Binding-site contacts:
Ligand atom C5 contacts residue GLY112 of chain 1.B at 3.4 Å.
Ligand atom O6 contacts residue SER55 of chain 1.B at 3.0 Å (h-bond).
Ligand atom O3 contacts residue HIS33 of chain 1.B at 3.3 Å (h-bond).
Ligand atom C5 contacts residue ASN58 of chain 1.D at 3.6 Å.
Ligand atom C6 contacts residue TRP50 of chain 1.B at 3.5 Å (hydrophobic).
Ligand atom C6 contacts residue ASP57 of chain 1.B at 3.5 Å.
Ligand atom O5 contacts residue ASN97 of chain 1.C at 3.4 Å.
Ligand atom O3 contacts residue SER113 of chain 1.B at 3.2 Å (h-bond).
Ligand atom O4 contacts residue ASP57 of chain 1.B at 2.6 Å (salt-bridge).
Ligand atom C8 contacts residue SER17 of chain 1.A at 3.4 Å.
Ligand atom O4 contacts residue THR115 of chain 1.B at 3.6 Å.
Ligand atom C6 contacts residue ASP111 of chain 1.B at 3.3 Å.
Ligand atom O6 contacts residue ASP111 of chain 1.B at 2.4 Å (salt-bridge).
Ligand atom O2 contacts residue GLY112 of chain 1.B at 2.8 Å (h-bond).
Ligand atom O7 contacts residue ASN58 of chain 1.D at 2.8 Å (h-bond).
Ligand atom O7 contacts residue SER52 of chain 1.B at 3.1 Å (h-bond).
Ligand atom O7 contacts residue SER17 of chain 1.A at 2.6 Å (h-bond).
Ligand atom C3 contacts residue GLY112 of chain 1.B at 3.4 Å.
Ligand atom O2 contacts residue THR115 of chain 1.B at 2.7 Å (h-bond).
Ligand atom C5 contacts residue ASP57 of chain 1.B at 3.5 Å.
Ligand atom C6 contacts residue ASN30 of chain 1.B at 3.5 Å.
Ligand atom C6 contacts residue PHE31 of chain 1.B at 3.6 Å (hydrophobic).
Ligand atom C4 contacts residue GLY112 of chain 1.B at 3.5 Å.
Ligand atom O6 contacts residue ARG110 of chain 1.B at 3.3 Å (salt-bridge).
Ligand atom C8 contacts residue PHE31 of chain 1.B at 3.2 Å (hydrophobic).
Ligand atom O3 contacts residue GLY112 of chain 1.B at 3.4 Å (h-bond).
Ligand atom O5 contacts residue ASN58 of chain 1.D at 2.3 Å (h-bond).
Ligand atom C5 contacts residue ARG110 of chain 1.B at 3.2 Å.
Ligand atom C2 contacts residue ASN58 of chain 1.D at 2.5 Å.
Ligand atom O4 contacts residue HIS96 of chain 1.C at 3.6 Å.
Ligand atom C1 contacts residue ASN58 of chain 1.D at 1.4 Å.
Ligand atom C7 contacts residue SER17 of chain 1.A at 3.2 Å.
Ligand atom O5 contacts residue ARG110 of chain 1.B at 3.2 Å (salt-bridge).
Ligand atom O6 contacts residue PHE31 of chain 1.B at 3.0 Å (h-bond).
Ligand atom N2 contacts residue ASN58 of chain 1.D at 3.0 Å (h-bond).
Ligand atom C4 contacts residue ASP57 of chain 1.B at 3.6 Å.
Ligand atom C7 contacts residue HIS33 of chain 1.B at 3.5 Å.
Ligand atom C7 contacts residue ASN58 of chain 1.D at 3.1 Å.
Ligand atom C6 contacts residue ASP111 of chain 1.B at 3.4 Å.
Ligand atom O4 contacts residue GLY112 of chain 1.B at 3.2 Å (h-bond).

Sequence of chain 1.B:
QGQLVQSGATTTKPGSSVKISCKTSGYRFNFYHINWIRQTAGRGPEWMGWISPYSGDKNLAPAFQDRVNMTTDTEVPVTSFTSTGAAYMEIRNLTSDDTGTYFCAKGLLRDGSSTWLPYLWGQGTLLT

Sequence of chain 1.C:
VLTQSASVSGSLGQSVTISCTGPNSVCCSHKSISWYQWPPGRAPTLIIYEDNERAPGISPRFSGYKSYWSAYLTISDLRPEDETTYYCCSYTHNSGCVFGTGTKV

Sequence of chain 1.D:
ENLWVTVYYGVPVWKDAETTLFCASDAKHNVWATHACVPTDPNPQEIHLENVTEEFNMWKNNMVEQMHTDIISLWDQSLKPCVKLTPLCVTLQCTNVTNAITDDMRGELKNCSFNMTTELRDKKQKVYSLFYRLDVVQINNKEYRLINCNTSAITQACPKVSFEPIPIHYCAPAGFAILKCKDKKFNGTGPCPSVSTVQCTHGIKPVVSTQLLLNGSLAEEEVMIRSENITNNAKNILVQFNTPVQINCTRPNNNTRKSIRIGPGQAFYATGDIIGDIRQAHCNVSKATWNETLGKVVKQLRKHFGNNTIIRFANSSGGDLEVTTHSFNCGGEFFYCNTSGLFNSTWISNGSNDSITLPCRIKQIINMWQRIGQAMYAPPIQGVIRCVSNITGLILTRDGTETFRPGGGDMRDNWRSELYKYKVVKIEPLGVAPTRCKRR

Sequence of chain 1.A:
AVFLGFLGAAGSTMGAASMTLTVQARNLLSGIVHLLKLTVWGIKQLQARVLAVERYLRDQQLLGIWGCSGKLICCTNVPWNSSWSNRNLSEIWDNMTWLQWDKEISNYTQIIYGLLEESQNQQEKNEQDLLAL

The protein below binds the small molecule below.
Small molecule (SMILES): CC(=O)N[C@H]1[C@H](O[C@H]2[C@H](O)[C@@H](NC(C)=O)CO[C@@H]2CO)O[C@H](CO)[C@@H](O[C@@H]2O[C@H](CO[C@H]3O[C@H](CO)[C@@H](O)[C@H](O[C@H]4O[C@H](CO)[C@@H](O)[C@H](O)[C@@H]4O)[C@@H]3O)[C@@H](O)[C@H](O[C@H]3O[C@H](CO)[C@@H](O)[C@H](O)[C@@H]3O)[C@@H]2O)[C@@H]1O